The small molecule below binds the protein below.
Small molecule (SMILES): COP(=O)(O)[C@H](C)O

Binding-site contacts:
Ligand atom O1 contacts residue CYS221 of chain 1.C at 4.4 Å.
Ligand atom P1 contacts residue HIS310 of chain 1.C at 3.9 Å.
Ligand atom O2 contacts residue HIS310 of chain 1.C at 3.8 Å.
Ligand atom O5 contacts residue HIS310 of chain 1.C at 3.2 Å (h-bond).
Ligand atom C3 contacts residue CYS221 of chain 1.C at 2.6 Å (hydrophobic).
Ligand atom P1 contacts residue HIS225 of chain 1.C at 4.3 Å.
Ligand atom O1 contacts residue SER311 of chain 1.C at 3.9 Å.
Ligand atom C5 contacts residue SER311 of chain 1.C at 4.0 Å.
Ligand atom O1 contacts residue TYR313 of chain 1.C at 4.4 Å.
Ligand atom C3 contacts residue ALA287 of chain 1.C at 3.3 Å (hydrophobic).
Ligand atom C2 contacts residue ALA287 of chain 1.C at 3.5 Å (hydrophobic).
Ligand atom O2 contacts residue HIS225 of chain 1.C at 3.8 Å.
Ligand atom O5 contacts residue ALA287 of chain 1.C at 2.5 Å (h-bond).
Ligand atom C2 contacts residue HIS310 of chain 1.C at 4.0 Å.
Ligand atom C5 contacts residue HIS225 of chain 1.C at 3.6 Å.
Ligand atom O2 contacts residue SER311 of chain 1.C at 2.8 Å (h-bond).
Ligand atom P1 contacts residue CYS221 of chain 1.C at 3.2 Å.
Ligand atom O5 contacts residue CYS221 of chain 1.C at 2.7 Å (h-bond).
Ligand atom O3 contacts residue CYS221 of chain 1.C at 3.3 Å (h-bond).
Ligand atom O2 contacts residue CYS221 of chain 1.C at 3.3 Å.
Ligand atom O3 contacts residue HIS92 of chain 1.C at 3.4 Å (h-bond).
Ligand atom C3 contacts residue LEU288 of chain 1.C at 4.2 Å (hydrophobic).
Ligand atom C3 contacts residue HIS92 of chain 1.C at 3.9 Å.
Ligand atom O1 contacts residue HIS310 of chain 1.C at 3.1 Å (h-bond).
Ligand atom C2 contacts residue CYS221 of chain 1.C at 1.9 Å (hydrophobic).
Ligand atom P1 contacts residue SER311 of chain 1.C at 3.8 Å.
Ligand atom O3 contacts residue HIS225 of chain 1.C at 3.4 Å.
Ligand atom O5 contacts residue GLY286 of chain 1.C at 3.0 Å.
Ligand atom C5 contacts residue HIS92 of chain 1.C at 3.5 Å.
Ligand atom O3 contacts residue SER311 of chain 1.C at 4.2 Å.
Ligand atom C2 contacts residue GLY286 of chain 1.C at 4.1 Å.
Ligand atom O2 contacts residue MET326 of chain 1.C at 4.2 Å.

Sequence of chain 1.C:
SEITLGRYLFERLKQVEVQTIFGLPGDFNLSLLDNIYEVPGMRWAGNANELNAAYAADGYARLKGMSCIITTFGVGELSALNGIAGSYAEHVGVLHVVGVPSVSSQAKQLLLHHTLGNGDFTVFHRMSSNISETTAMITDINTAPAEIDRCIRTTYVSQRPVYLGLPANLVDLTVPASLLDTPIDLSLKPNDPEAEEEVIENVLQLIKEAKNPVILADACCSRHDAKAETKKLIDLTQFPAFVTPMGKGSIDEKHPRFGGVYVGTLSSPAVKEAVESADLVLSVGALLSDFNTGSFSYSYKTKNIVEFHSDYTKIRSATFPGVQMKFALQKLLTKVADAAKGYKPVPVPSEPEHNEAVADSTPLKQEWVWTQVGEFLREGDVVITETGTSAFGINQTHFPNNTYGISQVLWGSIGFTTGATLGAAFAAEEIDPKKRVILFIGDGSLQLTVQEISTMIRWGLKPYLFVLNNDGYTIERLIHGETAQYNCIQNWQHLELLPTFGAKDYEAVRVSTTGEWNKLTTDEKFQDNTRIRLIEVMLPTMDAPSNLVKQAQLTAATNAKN